The small molecule below binds the protein below.
Small molecule (SMILES): CC(=O)N[C@@H]1[C@@H](O)[C@H](O)[C@@H](CO)O[C@H]1O

Sequence of chain 1.A:
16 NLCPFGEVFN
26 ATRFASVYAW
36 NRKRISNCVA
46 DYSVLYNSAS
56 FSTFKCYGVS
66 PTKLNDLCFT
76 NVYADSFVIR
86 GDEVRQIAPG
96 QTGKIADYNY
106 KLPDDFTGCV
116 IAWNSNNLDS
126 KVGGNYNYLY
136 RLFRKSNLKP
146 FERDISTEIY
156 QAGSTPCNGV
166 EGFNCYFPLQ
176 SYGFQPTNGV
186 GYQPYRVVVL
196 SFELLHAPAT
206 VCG

Binding-site contacts:
Ligand atom O7 contacts residue PHE24 of chain 1.A at 4.4 Å.
Ligand atom O7 contacts residue PHE20 of chain 1.A at 3.9 Å.
Ligand atom O7 contacts residue LEU50 of chain 1.A at 4.2 Å.
Ligand atom C5 contacts residue ASN25 of chain 1.A at 3.6 Å.
Ligand atom O7 contacts residue GLY21 of chain 1.A at 3.6 Å (h-bond).
Ligand atom C8 contacts residue GLY21 of chain 1.A at 3.6 Å.
Ligand atom N2 contacts residue ASN25 of chain 1.A at 3.0 Å (h-bond).
Ligand atom C8 contacts residue ASN25 of chain 1.A at 4.3 Å.
Ligand atom C3 contacts residue ASN25 of chain 1.A at 3.8 Å.
Ligand atom C1 contacts residue ASN25 of chain 1.A at 1.4 Å.
Ligand atom O5 contacts residue ASN25 of chain 1.A at 2.3 Å (h-bond).
Ligand atom N2 contacts residue GLY21 of chain 1.A at 4.2 Å.
Ligand atom C4 contacts residue ASN25 of chain 1.A at 4.2 Å.
Ligand atom C7 contacts residue ASN25 of chain 1.A at 3.9 Å.
Ligand atom C7 contacts residue GLY21 of chain 1.A at 3.6 Å.
Ligand atom C2 contacts residue ASN25 of chain 1.A at 2.5 Å.